Sequence of chain 2.A:
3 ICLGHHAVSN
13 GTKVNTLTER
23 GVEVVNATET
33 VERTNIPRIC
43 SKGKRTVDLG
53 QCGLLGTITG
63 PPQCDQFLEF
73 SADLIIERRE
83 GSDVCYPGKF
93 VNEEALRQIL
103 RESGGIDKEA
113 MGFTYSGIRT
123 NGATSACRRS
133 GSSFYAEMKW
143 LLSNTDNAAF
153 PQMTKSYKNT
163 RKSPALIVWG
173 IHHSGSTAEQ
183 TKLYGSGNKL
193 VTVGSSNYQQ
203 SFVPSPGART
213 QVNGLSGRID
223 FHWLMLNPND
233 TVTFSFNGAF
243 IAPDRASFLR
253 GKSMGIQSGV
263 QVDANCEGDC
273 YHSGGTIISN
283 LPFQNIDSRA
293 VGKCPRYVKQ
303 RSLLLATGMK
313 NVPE

This small molecule binds to this protein.
Small molecule (SMILES): CC(=O)N[C@@H]1[C@@H](O)[C@H](O)[C@@H](CO)O[C@H]1O

Binding-site contacts:
Ligand atom C2 contacts residue ASN28 of chain 2.A at 2.5 Å.
Ligand atom C6 contacts residue THR30 of chain 2.A at 3.6 Å.
Ligand atom O5 contacts residue THR309 of chain 2.A at 4.1 Å.
Ligand atom C1 contacts residue ASN28 of chain 2.A at 1.4 Å.
Ligand atom C7 contacts residue ASN28 of chain 2.A at 3.1 Å.
Ligand atom N2 contacts residue ASN28 of chain 2.A at 2.9 Å (h-bond).
Ligand atom C8 contacts residue ASN28 of chain 2.A at 4.3 Å.
Ligand atom O7 contacts residue ASN28 of chain 2.A at 3.0 Å (h-bond).
Ligand atom C1 contacts residue THR309 of chain 2.A at 4.4 Å.
Ligand atom O6 contacts residue THR30 of chain 2.A at 3.9 Å.
Ligand atom C5 contacts residue ASN28 of chain 2.A at 3.7 Å.
Ligand atom O5 contacts residue ALA29 of chain 2.A at 4.1 Å.
Ligand atom C4 contacts residue ASN28 of chain 2.A at 4.2 Å.
Ligand atom O5 contacts residue ASN28 of chain 2.A at 2.4 Å (h-bond).
Ligand atom C3 contacts residue ASN28 of chain 2.A at 3.8 Å.